Binding-site contacts:
Ligand atom C12 contacts residue PHE135 of chain 1.A at 3.8 Å (hydrophobic).
Ligand atom C12 contacts residue MET123 of chain 1.A at 3.7 Å (hydrophobic).
Ligand atom C2 contacts residue CYS78 of chain 1.A at 3.7 Å (hydrophobic).
Ligand atom N28 contacts residue PHE135 of chain 1.A at 2.9 Å (h-bond).
Ligand atom O31 contacts residue ARG125 of chain 1.A at 3.1 Å (salt-bridge).
Ligand atom C11 contacts residue LEU45 of chain 1.A at 3.6 Å (hydrophobic).
Ligand atom C8 contacts residue PHE135 of chain 1.A at 3.7 Å (hydrophobic).
Ligand atom C10 contacts residue ALA126 of chain 1.A at 3.4 Å (hydrophobic).
Ligand atom C21 contacts residue MET123 of chain 1.A at 3.7 Å (hydrophobic).
Ligand atom O31 contacts residue ARG122 of chain 1.A at 3.4 Å (salt-bridge).
Ligand atom N27 contacts residue ILE155 of chain 1.A at 3.5 Å.
Ligand atom C13 contacts residue PHE159 of chain 1.A at 3.8 Å (hydrophobic).
Ligand atom C21 contacts residue PHE136 of chain 1.A at 3.6 Å (hydrophobic).
Ligand atom C5 contacts residue VAL134 of chain 1.A at 3.8 Å (hydrophobic).
Ligand atom C8 contacts residue ALA126 of chain 1.A at 3.8 Å (hydrophobic).
Ligand atom C4 contacts residue PHE159 of chain 1.A at 3.6 Å (hydrophobic).
Ligand atom O30 contacts residue LEU45 of chain 1.A at 3.2 Å (h-bond).
Ligand atom C22 contacts residue PHE135 of chain 1.A at 3.7 Å (hydrophobic).
Ligand atom C13 contacts residue ILE158 of chain 1.A at 3.7 Å (hydrophobic).
Ligand atom O30 contacts residue ARG125 of chain 1.A at 3.1 Å (salt-bridge).
Ligand atom C1 contacts residue CYS78 of chain 1.A at 3.6 Å (hydrophobic).
Ligand atom O31 contacts residue LEU50 of chain 1.A at 3.7 Å.
Ligand atom C20 contacts residue PHE146 of chain 1.A at 3.7 Å (hydrophobic).
Ligand atom C21 contacts residue PHE135 of chain 1.A at 3.7 Å (hydrophobic).
Ligand atom C3 contacts residue CYS78 of chain 1.A at 3.6 Å (hydrophobic).
Ligand atom S34 contacts residue ARG125 of chain 1.A at 3.5 Å (salt-bridge).
Ligand atom C12 contacts residue PHE136 of chain 1.A at 3.8 Å (hydrophobic).
Ligand atom C4 contacts residue ILE158 of chain 1.A at 3.7 Å (hydrophobic).
Ligand atom C7 contacts residue CYS78 of chain 1.A at 3.8 Å (hydrophobic).
Ligand atom C24 contacts residue PHE135 of chain 1.A at 3.4 Å (hydrophobic).
Ligand atom S33 contacts residue HIS81 of chain 1.A at 3.7 Å.
Ligand atom C26 contacts residue GLN44 of chain 1.A at 3.4 Å.
Ligand atom O32 contacts residue PHE146 of chain 1.A at 3.6 Å.
Ligand atom C11 contacts residue GLN44 of chain 1.A at 3.5 Å.
Ligand atom C9 contacts residue LEU45 of chain 1.A at 3.7 Å (hydrophobic).
Ligand atom C23 contacts residue ARG122 of chain 1.A at 3.7 Å.
Ligand atom N28 contacts residue PHE136 of chain 1.A at 3.8 Å.
Ligand atom C15 contacts residue PHE146 of chain 1.A at 3.7 Å (hydrophobic).
Ligand atom O29 contacts residue HIS81 of chain 1.A at 3.5 Å.
Ligand atom O30 contacts residue CYS43 of chain 1.A at 3.2 Å (h-bond).

Sequence of chain 1.A:
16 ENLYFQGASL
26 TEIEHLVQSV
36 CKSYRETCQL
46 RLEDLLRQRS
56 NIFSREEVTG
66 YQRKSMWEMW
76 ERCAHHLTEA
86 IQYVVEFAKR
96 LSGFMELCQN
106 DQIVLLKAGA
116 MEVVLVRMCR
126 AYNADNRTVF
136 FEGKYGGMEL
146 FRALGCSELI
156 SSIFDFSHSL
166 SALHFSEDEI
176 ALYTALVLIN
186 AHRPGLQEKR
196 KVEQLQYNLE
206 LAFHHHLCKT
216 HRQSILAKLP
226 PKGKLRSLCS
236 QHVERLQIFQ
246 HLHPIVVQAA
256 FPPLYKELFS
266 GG

A protein and the small-molecule ligand that binds it are described below.
Small molecule (SMILES): CCS(=O)(=O)c1ccc(CC(=O)Nc2cc(-c3cccnc3OCc3ccccc3)cs2)cc1